Binding-site contacts:
Ligand atom CB contacts residue THR24 of chain 2.F at 3.4 Å.
Ligand atom OXT contacts residue THR46 of chain 1.A at 2.8 Å (h-bond).
Ligand atom CB contacts residue THR19 of chain 2.F at 3.7 Å.
Ligand atom N contacts residue THR24 of chain 2.F at 2.8 Å (h-bond).
Ligand atom NE1 contacts residue GLN41 of chain 1.A at 2.8 Å (h-bond).
Ligand atom CD1 contacts residue THR43 of chain 1.A at 3.9 Å.
Ligand atom CE2 contacts residue GLN41 of chain 1.A at 3.9 Å.
Ligand atom N contacts residue THR19 of chain 2.F at 2.8 Å (h-bond).
Ligand atom O contacts residue THR19 of chain 2.F at 4.0 Å.
Ligand atom C contacts residue THR46 of chain 1.A at 3.9 Å.
Ligand atom O contacts residue ARG20 of chain 2.F at 3.4 Å.
Ligand atom OXT contacts residue THR43 of chain 1.A at 2.5 Å (h-bond).
Ligand atom CA contacts residue THR19 of chain 2.F at 3.8 Å.
Ligand atom CZ2 contacts residue ILE49 of chain 1.A at 3.8 Å (hydrophobic).
Ligand atom N contacts residue ASP23 of chain 2.F at 3.0 Å (salt-bridge).
Ligand atom C contacts residue GLY21 of chain 2.F at 3.4 Å.
Ligand atom CA contacts residue GLY21 of chain 2.F at 3.5 Å.
Ligand atom CA contacts residue THR24 of chain 2.F at 3.2 Å.
Ligand atom NE1 contacts residue ALA40 of chain 1.A at 3.8 Å.
Ligand atom CE3 contacts residue HIS27 of chain 1.A at 3.9 Å.
Ligand atom CH2 contacts residue GLY17 of chain 1.A at 3.5 Å.
Ligand atom C contacts residue SER47 of chain 2.F at 3.5 Å.
Ligand atom CE2 contacts residue ALA40 of chain 1.A at 3.9 Å (hydrophobic).
Ligand atom CH2 contacts residue ILE16 of chain 1.A at 4.0 Å (hydrophobic).
Ligand atom O contacts residue SER47 of chain 2.F at 2.9 Å (h-bond).
Ligand atom CB contacts residue SER47 of chain 2.F at 3.4 Å.
Ligand atom N contacts residue ARG20 of chain 2.F at 4.0 Å.
Ligand atom CD1 contacts residue GLN41 of chain 1.A at 3.5 Å.
Ligand atom CA contacts residue SER47 of chain 2.F at 3.9 Å.
Ligand atom CZ3 contacts residue GLY17 of chain 1.A at 3.6 Å.
Ligand atom O contacts residue THR43 of chain 1.A at 3.7 Å.
Ligand atom CZ2 contacts residue ALA40 of chain 1.A at 3.9 Å (hydrophobic).
Ligand atom OXT contacts residue HIS45 of chain 1.A at 3.9 Å.
Ligand atom N contacts residue GLY21 of chain 2.F at 2.8 Å (h-bond).
Ligand atom C contacts residue THR43 of chain 1.A at 3.5 Å.
Ligand atom CZ2 contacts residue THR46 of chain 1.A at 4.0 Å.
Ligand atom O contacts residue GLY21 of chain 2.F at 3.0 Å (h-bond).
Ligand atom CG contacts residue SER47 of chain 2.F at 3.8 Å.
Ligand atom OXT contacts residue GLY21 of chain 2.F at 4.0 Å.
Ligand atom CD1 contacts residue SER47 of chain 2.F at 3.5 Å.

A protein and the small-molecule ligand that binds it are described below.
Small molecule (SMILES): N[C@@H](Cc1c[nH]c2ccccc12)C(=O)O

Sequence of chain 2.F:
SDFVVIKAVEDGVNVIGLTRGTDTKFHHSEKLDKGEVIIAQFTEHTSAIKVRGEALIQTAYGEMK

Sequence of chain 1.A:
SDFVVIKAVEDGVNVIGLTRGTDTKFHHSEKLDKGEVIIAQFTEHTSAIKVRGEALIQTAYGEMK